Binding-site contacts:
Ligand atom O5' contacts residue ARG131 of chain 2.K at 2.9 Å (salt-bridge).
Ligand atom O3' contacts residue ARG125 of chain 2.K at 4.1 Å.
Ligand atom O2 contacts residue ASN16 of chain 2.J at 2.5 Å (h-bond).
Ligand atom N3 contacts residue ASN16 of chain 2.J at 2.8 Å (h-bond).
Ligand atom OP1 contacts residue ARG125 of chain 2.K at 2.9 Å (salt-bridge).
Ligand atom OP3 contacts residue ARG125 of chain 2.K at 2.7 Å.
Ligand atom P contacts residue ILE23 of chain 2.J at 4.2 Å.
Ligand atom C2' contacts residue ARG125 of chain 2.K at 3.7 Å.
Ligand atom C6 contacts residue ARG125 of chain 2.K at 3.5 Å.
Ligand atom OP2 contacts residue SER77 of chain 2.K at 3.9 Å.
Ligand atom C3' contacts residue ARG125 of chain 2.K at 3.3 Å.
Ligand atom O4 contacts residue ARG125 of chain 2.K at 3.9 Å.
Ligand atom O2 contacts residue ARG125 of chain 2.K at 4.0 Å.
Ligand atom O5' contacts residue ARG125 of chain 2.K at 3.2 Å (salt-bridge).
Ligand atom C5' contacts residue ARG125 of chain 2.K at 4.2 Å.
Ligand atom C4 contacts residue SER17 of chain 2.J at 4.0 Å.
Ligand atom P contacts residue ARG125 of chain 2.K at 3.9 Å.
Ligand atom C2 contacts residue ASN16 of chain 2.J at 3.0 Å.
Ligand atom N3 contacts residue SER17 of chain 2.J at 4.1 Å.
Ligand atom P contacts residue ARG131 of chain 2.K at 3.6 Å.
Ligand atom C2 contacts residue ARG125 of chain 2.K at 3.8 Å.
Ligand atom C1' contacts residue ARG125 of chain 2.K at 4.3 Å.
Ligand atom C5' contacts residue ARG131 of chain 2.K at 3.4 Å.
Ligand atom N1 contacts residue ASN16 of chain 2.J at 4.3 Å.
Ligand atom C5' contacts residue MET76 of chain 2.K at 4.3 Å (hydrophobic).
Ligand atom C4 contacts residue ARG125 of chain 2.K at 3.6 Å.
Ligand atom OP1 contacts residue ARG131 of chain 2.K at 3.4 Å (salt-bridge).
Ligand atom C4' contacts residue ARG125 of chain 2.K at 4.3 Å.
Ligand atom C5 contacts residue THR21 of chain 2.J at 4.3 Å.
Ligand atom OP3 contacts residue ILE23 of chain 2.J at 4.3 Å.
Ligand atom C5 contacts residue ARG125 of chain 2.K at 3.5 Å.
Ligand atom N3 contacts residue ARG125 of chain 2.K at 3.6 Å.
Ligand atom OP2 contacts residue ILE23 of chain 2.J at 4.2 Å.
Ligand atom N1 contacts residue ARG125 of chain 2.K at 3.7 Å.
Ligand atom O4 contacts residue SER17 of chain 2.J at 3.1 Å.
Ligand atom OP2 contacts residue ARG131 of chain 2.K at 3.8 Å.
Ligand atom O4 contacts residue THR21 of chain 2.J at 4.0 Å.
Ligand atom OP1 contacts residue ILE23 of chain 2.J at 3.7 Å.
Ligand atom C4 contacts residue ASN16 of chain 2.J at 4.1 Å.
Ligand atom OP3 contacts residue SER77 of chain 2.K at 4.2 Å.

Sequence of chain 2.J:
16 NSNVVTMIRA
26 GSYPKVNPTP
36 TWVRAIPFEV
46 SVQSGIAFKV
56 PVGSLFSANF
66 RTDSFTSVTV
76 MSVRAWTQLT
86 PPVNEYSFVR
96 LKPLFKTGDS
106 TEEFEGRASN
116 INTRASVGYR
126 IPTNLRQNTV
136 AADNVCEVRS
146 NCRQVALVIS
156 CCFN

The small molecule below binds the protein below.
Small molecule (SMILES): CO[P](=O)(O)O[C@H]1[C@@H](O)[C@H](n2ccc(=O)[nH]c2=O)O[C@@H]1COP(=O)(O)O

Sequence of chain 2.K:
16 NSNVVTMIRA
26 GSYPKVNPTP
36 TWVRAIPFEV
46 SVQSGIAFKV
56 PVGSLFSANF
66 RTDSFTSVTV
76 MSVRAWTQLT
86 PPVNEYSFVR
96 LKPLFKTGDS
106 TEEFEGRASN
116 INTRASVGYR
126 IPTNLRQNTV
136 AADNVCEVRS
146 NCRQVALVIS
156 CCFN